Sequence of chain 1.A:
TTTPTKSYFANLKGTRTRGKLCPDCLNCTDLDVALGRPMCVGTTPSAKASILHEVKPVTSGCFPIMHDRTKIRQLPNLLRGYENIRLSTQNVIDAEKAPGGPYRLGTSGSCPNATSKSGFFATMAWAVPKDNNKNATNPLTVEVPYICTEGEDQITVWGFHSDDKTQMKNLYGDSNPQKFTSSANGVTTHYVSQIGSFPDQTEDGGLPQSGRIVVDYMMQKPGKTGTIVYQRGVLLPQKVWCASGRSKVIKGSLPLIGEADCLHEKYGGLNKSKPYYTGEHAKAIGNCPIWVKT

The protein below binds the small molecule below.
Small molecule (SMILES): CC(=O)N[C@H]1[C@H](O[C@H]2[C@H](O)[C@@H](NC(C)=O)CO[C@@H]2CO)O[C@H](CO)[C@@H](O)[C@@H]1O

Binding-site contacts:
Ligand atom C2 contacts residue ASN29 of chain 1.A at 2.1 Å.
Ligand atom C5 contacts residue ASN29 of chain 1.A at 3.6 Å.
Ligand atom C8 contacts residue ASN29 of chain 1.A at 4.2 Å.
Ligand atom N2 contacts residue ASN29 of chain 1.A at 2.6 Å (h-bond).
Ligand atom C1 contacts residue ASN29 of chain 1.A at 1.4 Å.
Ligand atom O7 contacts residue ASN29 of chain 1.A at 3.2 Å (h-bond).
Ligand atom O7 contacts residue LEU28 of chain 1.A at 4.3 Å.
Ligand atom O5 contacts residue ASN29 of chain 1.A at 2.4 Å (h-bond).
Ligand atom C7 contacts residue LEU28 of chain 1.A at 4.1 Å (hydrophobic).
Ligand atom C7 contacts residue ASN29 of chain 1.A at 3.1 Å.
Ligand atom C8 contacts residue LEU28 of chain 1.A at 3.6 Å (hydrophobic).
Ligand atom O7 contacts residue MET41 of chain 1.A at 4.0 Å.
Ligand atom C3 contacts residue ASN29 of chain 1.A at 3.6 Å.
Ligand atom C4 contacts residue ASN29 of chain 1.A at 4.1 Å.
Ligand atom C8 contacts residue ASP26 of chain 1.A at 4.3 Å.
Ligand atom N2 contacts residue LEU28 of chain 1.A at 4.2 Å.